Binding-site contacts:
Ligand atom C1 contacts residue ASN46 of chain 1.A at 3.9 Å.
Ligand atom N13 contacts residue GLU50 of chain 1.A at 3.6 Å (salt-bridge).
Ligand atom C2 contacts residue ASP73 of chain 1.A at 3.7 Å.
Ligand atom C16 contacts residue GLU50 of chain 1.A at 3.5 Å.
Ligand atom C7 contacts residue ILE78 of chain 1.A at 3.4 Å (hydrophobic).
Ligand atom C15 contacts residue ARG76 of chain 1.A at 3.7 Å.
Ligand atom C9 contacts residue THR165 of chain 1.A at 4.0 Å.
Ligand atom C5 contacts residue VAL167 of chain 1.A at 4.0 Å (hydrophobic).
Ligand atom C18 contacts residue ARG76 of chain 1.A at 3.5 Å.
Ligand atom C16 contacts residue ARG76 of chain 1.A at 3.7 Å.
Ligand atom O11 contacts residue GLU50 of chain 1.A at 3.3 Å.
Ligand atom O11 contacts residue ASP73 of chain 1.A at 3.9 Å.
Ligand atom C16 contacts residue GLY77 of chain 1.A at 3.2 Å.
Ligand atom C3 contacts residue THR165 of chain 1.A at 3.9 Å.
Ligand atom C17 contacts residue GLY77 of chain 1.A at 3.4 Å.
Ligand atom C6 contacts residue ASN46 of chain 1.A at 3.7 Å.
Ligand atom C3 contacts residue ALA47 of chain 1.A at 4.0 Å (hydrophobic).
Ligand atom C1 contacts residue ILE78 of chain 1.A at 3.8 Å (hydrophobic).
Ligand atom C4 contacts residue VAL167 of chain 1.A at 4.0 Å (hydrophobic).
Ligand atom C15 contacts residue GLU50 of chain 1.A at 3.5 Å.
Ligand atom C3 contacts residue ASP73 of chain 1.A at 3.5 Å.
Ligand atom N10 contacts residue THR165 of chain 1.A at 3.8 Å.
Ligand atom C20 contacts residue ARG76 of chain 1.A at 3.5 Å.
Ligand atom C4 contacts residue ASN46 of chain 1.A at 3.8 Å.
Ligand atom C18 contacts residue PRO79 of chain 1.A at 3.8 Å (hydrophobic).
Ligand atom O14 contacts residue ILE78 of chain 1.A at 3.9 Å.
Ligand atom N10 contacts residue ASP73 of chain 1.A at 3.0 Å (salt-bridge).
Ligand atom C29 contacts residue ILE94 of chain 1.A at 3.6 Å (hydrophobic).
Ligand atom C6 contacts residue ILE78 of chain 1.A at 3.8 Å (hydrophobic).
Ligand atom C12 contacts residue ILE78 of chain 1.A at 3.9 Å (hydrophobic).
Ligand atom C9 contacts residue ASP73 of chain 1.A at 4.0 Å.
Ligand atom C5 contacts residue ASN46 of chain 1.A at 3.6 Å.
Ligand atom C17 contacts residue PRO79 of chain 1.A at 3.8 Å (hydrophobic).
Ligand atom C28 contacts residue ILE94 of chain 1.A at 4.0 Å (hydrophobic).
Ligand atom C4 contacts residue VAL43 of chain 1.A at 3.9 Å (hydrophobic).
Ligand atom C8 contacts residue ILE78 of chain 1.A at 3.6 Å (hydrophobic).
Ligand atom C2 contacts residue THR165 of chain 1.A at 4.0 Å.
Ligand atom C16 contacts residue PRO79 of chain 1.A at 4.0 Å (hydrophobic).
Ligand atom C19 contacts residue ARG76 of chain 1.A at 3.5 Å.
Ligand atom C17 contacts residue ARG76 of chain 1.A at 3.4 Å.

Sequence of chain 1.A:
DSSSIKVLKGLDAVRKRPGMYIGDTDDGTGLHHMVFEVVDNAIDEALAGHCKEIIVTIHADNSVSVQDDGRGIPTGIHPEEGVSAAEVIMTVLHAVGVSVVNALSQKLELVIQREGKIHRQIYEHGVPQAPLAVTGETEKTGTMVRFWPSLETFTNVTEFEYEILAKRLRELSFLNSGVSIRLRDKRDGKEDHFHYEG

The protein below binds the small molecule below.
Small molecule (SMILES): CN(Cc1ccccc1NC(=O)c1cc2ccccc2[nH]c1=O)C1CCCCC1